Sequence of chain 1.A:
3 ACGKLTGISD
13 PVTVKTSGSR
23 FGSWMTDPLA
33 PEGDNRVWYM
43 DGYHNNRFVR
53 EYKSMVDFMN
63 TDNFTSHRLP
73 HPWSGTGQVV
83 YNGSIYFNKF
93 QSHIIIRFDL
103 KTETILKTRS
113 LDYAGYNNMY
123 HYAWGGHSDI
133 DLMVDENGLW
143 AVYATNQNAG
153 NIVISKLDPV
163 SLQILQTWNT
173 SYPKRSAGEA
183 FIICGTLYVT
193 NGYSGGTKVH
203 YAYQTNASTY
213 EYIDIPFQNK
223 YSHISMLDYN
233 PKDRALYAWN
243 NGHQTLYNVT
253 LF

Binding-site contacts:
Ligand atom C8 contacts residue THR169 of chain 1.A at 3.1 Å.
Ligand atom C7 contacts residue ASN171 of chain 1.A at 3.4 Å.
Ligand atom O5 contacts residue ASN171 of chain 1.A at 2.2 Å (h-bond).
Ligand atom N2 contacts residue ASN171 of chain 1.A at 3.0 Å (h-bond).
Ligand atom C1 contacts residue ASN171 of chain 1.A at 1.4 Å.
Ligand atom O6 contacts residue GLN149 of chain 1.A at 3.8 Å.
Ligand atom O7 contacts residue ASN171 of chain 1.A at 3.2 Å (h-bond).
Ligand atom C3 contacts residue ASN171 of chain 1.A at 3.8 Å.
Ligand atom C4 contacts residue ASN171 of chain 1.A at 4.2 Å.
Ligand atom C5 contacts residue ASN171 of chain 1.A at 3.6 Å.
Ligand atom C7 contacts residue THR169 of chain 1.A at 4.2 Å.
Ligand atom C2 contacts residue ASN171 of chain 1.A at 2.5 Å.
Ligand atom C6 contacts residue GLN149 of chain 1.A at 3.6 Å.

The small molecule below binds the protein below.
Small molecule (SMILES): CC(=O)N[C@@H]1[C@@H](O)[C@H](O)[C@@H](CO)O[C@H]1O